Sequence of chain 1.B:
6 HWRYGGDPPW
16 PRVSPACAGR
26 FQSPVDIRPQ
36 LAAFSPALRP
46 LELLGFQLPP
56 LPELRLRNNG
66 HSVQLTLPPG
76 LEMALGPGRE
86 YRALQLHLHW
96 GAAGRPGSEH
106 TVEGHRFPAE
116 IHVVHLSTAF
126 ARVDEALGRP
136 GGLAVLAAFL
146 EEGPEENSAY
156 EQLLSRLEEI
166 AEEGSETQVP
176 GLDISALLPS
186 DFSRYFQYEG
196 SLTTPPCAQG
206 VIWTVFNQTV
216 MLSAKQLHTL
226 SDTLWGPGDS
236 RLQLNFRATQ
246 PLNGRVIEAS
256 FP

The protein below binds the small molecule below.
Small molecule (SMILES): CC(=O)N[C@H]1[C@H](O[C@H]2[C@H](O)[C@@H](NC(C)=O)CO[C@@H]2CO)O[C@H](CO)[C@@H](O[C@@H]2O[C@H](CO[C@H]3O[C@H](CO)[C@@H](O)[C@H](O)[C@@H]3O)[C@@H](O)[C@H](O[C@H]3O[C@H](CO)[C@@H](O)[C@H](O)[C@@H]3O)[C@@H]2O)[C@@H]1O

Binding-site contacts:
Ligand atom C5 contacts residue ASN212 of chain 1.B at 3.7 Å.
Ligand atom C6 contacts residue GLU108 of chain 1.B at 3.6 Å.
Ligand atom C6 contacts residue GLU108 of chain 1.B at 4.1 Å.
Ligand atom C7 contacts residue TRS1 of chain 1.CA at 3.8 Å.
Ligand atom O7 contacts residue ASN212 of chain 1.B at 2.9 Å (h-bond).
Ligand atom O6 contacts residue PRO34 of chain 1.B at 3.5 Å.
Ligand atom C8 contacts residue THR214 of chain 1.B at 3.9 Å.
Ligand atom O5 contacts residue PHE191 of chain 1.B at 4.1 Å.
Ligand atom C2 contacts residue ASN212 of chain 1.B at 2.5 Å.
Ligand atom C3 contacts residue TRS1 of chain 1.CA at 3.5 Å.
Ligand atom N2 contacts residue ASN212 of chain 1.B at 3.0 Å (h-bond).
Ligand atom C1 contacts residue GLN35 of chain 1.B at 4.2 Å.
Ligand atom O4 contacts residue ARG33 of chain 1.B at 3.6 Å.
Ligand atom N2 contacts residue TRS1 of chain 1.CA at 2.8 Å (h-bond).
Ligand atom C3 contacts residue GLN35 of chain 1.B at 3.6 Å.
Ligand atom C6 contacts residue PHE256 of chain 1.B at 3.9 Å (hydrophobic).
Ligand atom O4 contacts residue GLN35 of chain 1.B at 3.7 Å.
Ligand atom C2 contacts residue TRS1 of chain 1.CA at 3.6 Å.
Ligand atom C8 contacts residue PHE112 of chain 1.B at 3.8 Å (hydrophobic).
Ligand atom O7 contacts residue VAL107 of chain 1.B at 3.9 Å.
Ligand atom O7 contacts residue PHE191 of chain 1.B at 3.4 Å.
Ligand atom C8 contacts residue TRS1 of chain 1.CA at 3.8 Å.
Ligand atom O6 contacts residue PHE256 of chain 1.B at 4.0 Å.
Ligand atom C8 contacts residue ASN212 of chain 1.B at 3.1 Å.
Ligand atom O6 contacts residue GLU108 of chain 1.B at 4.1 Å.
Ligand atom C3 contacts residue ASN212 of chain 1.B at 3.9 Å.
Ligand atom O5 contacts residue PHE256 of chain 1.B at 3.6 Å.
Ligand atom C5 contacts residue GLN35 of chain 1.B at 3.6 Å.
Ligand atom C7 contacts residue ASN212 of chain 1.B at 3.1 Å.
Ligand atom C1 contacts residue ASN212 of chain 1.B at 1.5 Å.
Ligand atom O3 contacts residue TRS1 of chain 1.CA at 3.9 Å.
Ligand atom C8 contacts residue PHE144 of chain 1.B at 4.0 Å (hydrophobic).
Ligand atom C4 contacts residue PRO34 of chain 1.B at 4.1 Å (hydrophobic).
Ligand atom O5 contacts residue PRO34 of chain 1.B at 4.1 Å.
Ligand atom C1 contacts residue TRS1 of chain 1.CA at 4.1 Å.
Ligand atom O3 contacts residue PRO34 of chain 1.B at 4.1 Å.
Ligand atom O3 contacts residue VAL107 of chain 1.B at 3.8 Å.
Ligand atom C4 contacts residue GLN35 of chain 1.B at 3.8 Å.
Ligand atom O6 contacts residue GLU108 of chain 1.B at 3.6 Å.
Ligand atom O5 contacts residue ASN212 of chain 1.B at 2.4 Å (h-bond).